Binding-site contacts:
Ligand atom C20 contacts residue ALA226 of chain 1.B at 3.3 Å (hydrophobic).
Ligand atom C12 contacts residue THR155 of chain 1.B at 3.8 Å.
Ligand atom C22 contacts residue ASN230 of chain 1.B at 3.6 Å.
Ligand atom O21 contacts residue ASN230 of chain 1.B at 2.9 Å (h-bond).
Ligand atom O21 contacts residue ALA226 of chain 1.B at 3.7 Å.
Ligand atom C37 contacts residue VAL54 of chain 1.B at 3.7 Å (hydrophobic).
Ligand atom C5 contacts residue LEU167 of chain 1.B at 3.7 Å (hydrophobic).
Ligand atom C26 contacts residue ILE233 of chain 1.B at 3.6 Å (hydrophobic).
Ligand atom C8 contacts residue LEU167 of chain 1.B at 3.7 Å (hydrophobic).
Ligand atom C10 contacts residue ASP160 of chain 1.B at 3.4 Å.
Ligand atom C12 contacts residue ARG156 of chain 1.B at 3.7 Å.
Ligand atom C19 contacts residue ALA226 of chain 1.B at 3.3 Å (hydrophobic).
Ligand atom C8 contacts residue GLY159 of chain 1.B at 2.9 Å.
Ligand atom C8 contacts residue ASP160 of chain 1.B at 3.7 Å.
Ligand atom C11 contacts residue ARG156 of chain 1.B at 3.2 Å.
Ligand atom O24 contacts residue ASN230 of chain 1.B at 2.8 Å (h-bond).
Ligand atom C2 contacts residue GLY163 of chain 1.B at 3.5 Å.
Ligand atom C22 contacts residue TYR134 of chain 1.B at 3.6 Å (hydrophobic).
Ligand atom O18 contacts residue ARG156 of chain 1.B at 3.1 Å (salt-bridge).
Ligand atom O15 contacts residue THR155 of chain 1.B at 3.1 Å (h-bond).
Ligand atom C16 contacts residue PHE227 of chain 1.B at 3.7 Å (hydrophobic).
Ligand atom C20 contacts residue ARG156 of chain 1.B at 3.6 Å.
Ligand atom C32 contacts residue PHE53 of chain 1.B at 3.7 Å (hydrophobic).
Ligand atom C29 contacts residue LEU74 of chain 1.B at 3.7 Å (hydrophobic).
Ligand atom C6 contacts residue LEU167 of chain 1.B at 3.8 Å (hydrophobic).
Ligand atom C17 contacts residue PHE227 of chain 1.B at 3.5 Å (hydrophobic).
Ligand atom C20 contacts residue TYR134 of chain 1.B at 3.5 Å (hydrophobic).
Ligand atom O27 contacts residue PHE234 of chain 1.B at 3.3 Å.
Ligand atom C4 contacts residue GLY159 of chain 1.B at 3.6 Å.
Ligand atom C10 contacts residue GLY159 of chain 1.B at 3.7 Å.
Ligand atom O21 contacts residue ARG156 of chain 1.B at 3.7 Å.
Ligand atom C16 contacts residue ARG156 of chain 1.B at 3.4 Å.
Ligand atom O24 contacts residue ARG156 of chain 1.B at 3.3 Å (salt-bridge).
Ligand atom C23 contacts residue ILE233 of chain 1.B at 3.5 Å (hydrophobic).
Ligand atom C7 contacts residue LEU167 of chain 1.B at 3.3 Å (hydrophobic).
Ligand atom C23 contacts residue ASN230 of chain 1.B at 3.5 Å.
Ligand atom C19 contacts residue ASN230 of chain 1.B at 3.6 Å.
Ligand atom C28 contacts residue PHE234 of chain 1.B at 3.7 Å (hydrophobic).
Ligand atom C2 contacts residue LEU167 of chain 1.B at 3.8 Å (hydrophobic).
Ligand atom C22 contacts residue ARG156 of chain 1.B at 3.1 Å.

Sequence of chain 1.B:
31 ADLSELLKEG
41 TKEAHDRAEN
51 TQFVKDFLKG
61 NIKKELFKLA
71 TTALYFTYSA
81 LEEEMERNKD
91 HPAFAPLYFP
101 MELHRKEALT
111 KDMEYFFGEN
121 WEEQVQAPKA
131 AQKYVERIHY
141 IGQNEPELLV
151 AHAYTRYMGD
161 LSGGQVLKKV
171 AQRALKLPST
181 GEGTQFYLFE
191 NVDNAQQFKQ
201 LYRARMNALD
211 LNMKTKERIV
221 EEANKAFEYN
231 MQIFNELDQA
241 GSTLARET

This protein binds this small molecule.
Small molecule (SMILES): CC(C)(C)CC(C)(C)c1ccc(OCCOCCOCCOCCOCCOCCOCCOCCOCCOCCO)cc1